Binding-site contacts:
Ligand atom C17 contacts residue LEU149 of chain 1.A at 3.8 Å (hydrophobic).
Ligand atom C27 contacts residue HIS141 of chain 1.A at 3.7 Å.
Ligand atom O2 contacts residue SER114 of chain 1.A at 2.9 Å (h-bond).
Ligand atom O3 contacts residue HIS233 of chain 1.A at 2.9 Å (h-bond).
Ligand atom C31 contacts residue PHE258 of chain 1.A at 3.2 Å (hydrophobic).
Ligand atom C1 contacts residue SER73 of chain 1.A at 3.7 Å.
Ligand atom C8 contacts residue TRP122 of chain 1.A at 3.9 Å (hydrophobic).
Ligand atom C3 contacts residue SER114 of chain 1.A at 3.8 Å.
Ligand atom C31 contacts residue HIS233 of chain 1.A at 3.2 Å.
Ligand atom C3 contacts residue TYR30 of chain 1.A at 3.9 Å (hydrophobic).
Ligand atom C19 contacts residue LEU69 of chain 1.A at 3.6 Å (hydrophobic).
Ligand atom O2 contacts residue SER111 of chain 1.A at 3.5 Å.
Ligand atom C27 contacts residue HIS233 of chain 1.A at 3.9 Å.
Ligand atom C30 contacts residue LEU250 of chain 1.A at 3.6 Å (hydrophobic).
Ligand atom O2 contacts residue TYR30 of chain 1.A at 3.0 Å (h-bond).
Ligand atom C21 contacts residue LEU149 of chain 1.A at 3.9 Å (hydrophobic).
Ligand atom C25 contacts residue HIS141 of chain 1.A at 3.4 Å.
Ligand atom C10 contacts residue SER73 of chain 1.A at 3.7 Å.
Ligand atom C9 contacts residue TRP122 of chain 1.A at 3.5 Å (hydrophobic).
Ligand atom C7 contacts residue SER111 of chain 1.A at 3.4 Å.
Ligand atom C19 contacts residue ILE107 of chain 1.A at 3.6 Å (hydrophobic).
Ligand atom C24 contacts residue HIS141 of chain 1.A at 4.0 Å.
Ligand atom C30 contacts residue LEU63 of chain 1.A at 3.2 Å (hydrophobic).
Ligand atom C12 contacts residue VAL136 of chain 1.A at 3.8 Å (hydrophobic).
Ligand atom C4 contacts residue CYS124 of chain 1.A at 3.6 Å (hydrophobic).
Ligand atom C28 contacts residue LEU63 of chain 1.A at 3.5 Å (hydrophobic).
Ligand atom C24 contacts residue VAL70 of chain 1.A at 3.9 Å (hydrophobic).
Ligand atom C4 contacts residue SER114 of chain 1.A at 3.7 Å.
Ligand atom C21 contacts residue LEU145 of chain 1.A at 3.6 Å (hydrophobic).
Ligand atom C1 contacts residue ARG110 of chain 1.A at 3.9 Å.
Ligand atom O3 contacts residue TYR237 of chain 1.A at 3.9 Å.
Ligand atom O1 contacts residue ARG110 of chain 1.A at 2.9 Å (salt-bridge).
Ligand atom C31 contacts residue VAL70 of chain 1.A at 3.9 Å (hydrophobic).
Ligand atom C6 contacts residue SER111 of chain 1.A at 3.6 Å.
Ligand atom O3 contacts residue HIS141 of chain 1.A at 2.9 Å (h-bond).
Ligand atom O1 contacts residue SER73 of chain 1.A at 2.8 Å (h-bond).
Ligand atom C19 contacts residue SER73 of chain 1.A at 3.1 Å.
Ligand atom C5 contacts residue SER111 of chain 1.A at 3.9 Å.
Ligand atom C11 contacts residue TYR131 of chain 1.A at 3.9 Å (hydrophobic).
Ligand atom C30 contacts residue ALA67 of chain 1.A at 3.5 Å (hydrophobic).

The protein below binds the small molecule below.
Small molecule (SMILES): C=C1/C(=C\C=C2/CCC[C@]3(C)[C@@H]([C@H](C)/C=C/C=CC(O)(CC)CC)CC[C@@H]23)C[C@@H](O)C[C@@H]1O

Sequence of chain 1.A:
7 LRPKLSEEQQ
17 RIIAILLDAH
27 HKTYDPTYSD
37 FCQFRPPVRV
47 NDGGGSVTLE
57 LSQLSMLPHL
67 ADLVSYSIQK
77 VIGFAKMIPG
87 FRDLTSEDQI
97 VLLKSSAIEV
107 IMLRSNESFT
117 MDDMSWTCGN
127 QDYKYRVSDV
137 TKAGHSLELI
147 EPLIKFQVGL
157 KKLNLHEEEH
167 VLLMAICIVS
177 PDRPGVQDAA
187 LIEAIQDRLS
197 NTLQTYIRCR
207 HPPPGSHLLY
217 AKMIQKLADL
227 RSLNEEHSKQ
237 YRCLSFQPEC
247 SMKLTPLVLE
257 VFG